Sequence of chain 1.C:
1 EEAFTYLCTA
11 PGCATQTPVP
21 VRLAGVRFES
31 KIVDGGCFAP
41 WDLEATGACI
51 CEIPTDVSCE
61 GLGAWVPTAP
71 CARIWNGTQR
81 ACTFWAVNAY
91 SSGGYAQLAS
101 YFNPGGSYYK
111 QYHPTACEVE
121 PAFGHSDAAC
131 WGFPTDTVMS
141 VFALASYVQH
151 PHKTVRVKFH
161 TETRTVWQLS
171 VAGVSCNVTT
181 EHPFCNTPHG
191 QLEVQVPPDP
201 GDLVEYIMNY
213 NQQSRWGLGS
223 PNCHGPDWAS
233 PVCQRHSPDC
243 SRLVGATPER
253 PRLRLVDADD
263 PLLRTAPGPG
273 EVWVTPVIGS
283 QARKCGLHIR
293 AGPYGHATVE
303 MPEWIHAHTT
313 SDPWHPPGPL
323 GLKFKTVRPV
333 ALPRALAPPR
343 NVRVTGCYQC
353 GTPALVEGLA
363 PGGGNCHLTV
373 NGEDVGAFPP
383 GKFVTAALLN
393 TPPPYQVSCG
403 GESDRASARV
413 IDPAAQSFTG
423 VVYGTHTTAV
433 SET

Binding-site contacts:
Ligand atom N2 contacts residue ALA72 of chain 1.C at 4.5 Å.
Ligand atom N2 contacts residue ASN76 of chain 1.C at 2.9 Å (h-bond).
Ligand atom C7 contacts residue ASN76 of chain 1.C at 3.3 Å.
Ligand atom C3 contacts residue ASN76 of chain 1.C at 3.8 Å.
Ligand atom C1 contacts residue ASN76 of chain 1.C at 1.4 Å.
Ligand atom C4 contacts residue ASN76 of chain 1.C at 4.2 Å.
Ligand atom C8 contacts residue ALA72 of chain 1.C at 3.9 Å (hydrophobic).
Ligand atom O7 contacts residue ASN76 of chain 1.C at 3.2 Å (h-bond).
Ligand atom O5 contacts residue ASN76 of chain 1.C at 2.3 Å (h-bond).
Ligand atom C5 contacts residue ASN76 of chain 1.C at 3.6 Å.
Ligand atom C8 contacts residue ARG73 of chain 1.C at 4.1 Å.
Ligand atom C7 contacts residue ALA72 of chain 1.C at 4.3 Å (hydrophobic).
Ligand atom C2 contacts residue ASN76 of chain 1.C at 2.4 Å.

The protein below binds the small molecule below.
Small molecule (SMILES): CC(=O)N[C@@H]1[C@@H](O)[C@H](O)[C@@H](CO)O[C@H]1O